Binding-site contacts:
Ligand atom OD contacts residue PRO126 of chain 2.C at 3.6 Å.
Ligand atom OXT contacts residue TYR128 of chain 2.C at 4.4 Å.
Ligand atom OD contacts residue GLU178 of chain 2.C at 3.7 Å.
Ligand atom CB contacts residue GLU178 of chain 2.C at 3.1 Å.
Ligand atom N contacts residue PHE181 of chain 2.C at 3.6 Å.
Ligand atom OD contacts residue GLU133 of chain 2.C at 3.9 Å.
Ligand atom C contacts residue ARG210 of chain 2.C at 4.3 Å.
Ligand atom CA contacts residue ARG210 of chain 2.C at 4.0 Å.
Ligand atom O contacts residue GLU178 of chain 2.C at 3.3 Å (salt-bridge).
Ligand atom O contacts residue PHE181 of chain 2.C at 4.2 Å.
Ligand atom OD contacts residue PHE131 of chain 2.C at 4.3 Å.
Ligand atom CE contacts residue PHE181 of chain 2.C at 3.8 Å (hydrophobic).
Ligand atom OXT contacts residue ARG210 of chain 2.C at 3.7 Å.
Ligand atom CG contacts residue GLU178 of chain 2.C at 4.0 Å.
Ligand atom OD contacts residue LYS122 of chain 2.C at 3.5 Å (salt-bridge).
Ligand atom OD contacts residue CYS177 of chain 2.C at 3.1 Å (h-bond).
Ligand atom CD contacts residue PHE131 of chain 2.C at 4.5 Å (hydrophobic).
Ligand atom CE contacts residue SER204 of chain 2.C at 4.5 Å.
Ligand atom N contacts residue ARG210 of chain 2.C at 3.5 Å (salt-bridge).
Ligand atom CD contacts residue GLU178 of chain 2.C at 3.8 Å.
Ligand atom O contacts residue TYR128 of chain 2.C at 2.8 Å (h-bond).
Ligand atom CA contacts residue GLU178 of chain 2.C at 4.3 Å.
Ligand atom CG contacts residue CYS177 of chain 2.C at 3.8 Å (hydrophobic).
Ligand atom CA contacts residue PHE131 of chain 2.C at 4.2 Å (hydrophobic).
Ligand atom CB contacts residue PHE181 of chain 2.C at 4.4 Å (hydrophobic).
Ligand atom CG contacts residue PHE131 of chain 2.C at 3.4 Å (hydrophobic).
Ligand atom CE contacts residue GLU178 of chain 2.C at 3.2 Å.
Ligand atom CE contacts residue SER202 of chain 2.C at 4.2 Å.
Ligand atom CD contacts residue CYS177 of chain 2.C at 2.6 Å (hydrophobic).
Ligand atom C contacts residue TYR128 of chain 2.C at 3.7 Å (hydrophobic).
Ligand atom CB contacts residue PHE131 of chain 2.C at 4.1 Å (hydrophobic).
Ligand atom C contacts residue GLU178 of chain 2.C at 4.2 Å.
Ligand atom CE contacts residue CYS177 of chain 2.C at 1.6 Å (hydrophobic).
Ligand atom CB contacts residue TYR128 of chain 2.C at 4.2 Å (hydrophobic).

Sequence of chain 2.C:
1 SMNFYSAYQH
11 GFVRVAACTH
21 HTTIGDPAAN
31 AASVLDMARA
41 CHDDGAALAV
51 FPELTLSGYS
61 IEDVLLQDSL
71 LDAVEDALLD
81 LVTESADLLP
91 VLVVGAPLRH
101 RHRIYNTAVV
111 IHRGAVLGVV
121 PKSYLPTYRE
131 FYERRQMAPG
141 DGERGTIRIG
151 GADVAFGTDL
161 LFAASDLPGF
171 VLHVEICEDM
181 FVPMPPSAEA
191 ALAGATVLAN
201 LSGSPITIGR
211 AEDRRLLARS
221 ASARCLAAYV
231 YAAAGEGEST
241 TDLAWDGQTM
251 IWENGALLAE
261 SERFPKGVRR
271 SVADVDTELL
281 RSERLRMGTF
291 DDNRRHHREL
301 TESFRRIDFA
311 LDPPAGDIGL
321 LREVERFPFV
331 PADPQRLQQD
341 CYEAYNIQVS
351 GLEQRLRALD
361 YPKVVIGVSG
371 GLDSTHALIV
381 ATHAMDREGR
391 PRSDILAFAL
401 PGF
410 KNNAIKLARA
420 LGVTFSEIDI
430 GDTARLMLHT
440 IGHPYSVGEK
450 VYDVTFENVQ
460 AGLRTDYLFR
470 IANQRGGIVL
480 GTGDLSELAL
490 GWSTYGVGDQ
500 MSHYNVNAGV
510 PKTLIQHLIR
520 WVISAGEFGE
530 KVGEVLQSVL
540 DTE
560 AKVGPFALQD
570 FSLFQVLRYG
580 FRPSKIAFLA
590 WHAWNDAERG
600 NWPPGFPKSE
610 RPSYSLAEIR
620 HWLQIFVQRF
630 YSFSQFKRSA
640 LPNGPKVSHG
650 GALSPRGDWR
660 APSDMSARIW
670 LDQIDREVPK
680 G

A protein and the small-molecule ligand that binds it are described below.
Small molecule (SMILES): CC(=O)CC[C@H](N)C(=O)O